Binding-site contacts:
Ligand atom C2 contacts residue 39H1 of chain 1.H at 3.3 Å.
Ligand atom C8 contacts residue MET75 of chain 1.D at 3.6 Å (hydrophobic).
Ligand atom O2' contacts residue ASP238 of chain 1.D at 2.3 Å (salt-bridge).
Ligand atom P contacts residue SER203 of chain 1.D at 3.6 Å.
Ligand atom C5 contacts residue ILE204 of chain 1.D at 3.6 Å (hydrophobic).
Ligand atom C4 contacts residue ILE204 of chain 1.D at 3.6 Å (hydrophobic).
Ligand atom N7 contacts residue MET288 of chain 1.D at 3.0 Å (h-bond).
Ligand atom O2P contacts residue TYR285 of chain 1.D at 2.6 Å (h-bond).
Ligand atom C2 contacts residue CYS205 of chain 1.D at 3.4 Å (hydrophobic).
Ligand atom O6 contacts residue MET288 of chain 1.D at 3.1 Å (h-bond).
Ligand atom O1P contacts residue GLY261 of chain 1.D at 2.8 Å (h-bond).
Ligand atom O2P contacts residue GLY261 of chain 1.D at 3.6 Å.
Ligand atom C4' contacts residue ASP238 of chain 1.D at 3.5 Å.
Ligand atom O3P contacts residue SER203 of chain 1.D at 3.2 Å (h-bond).
Ligand atom C2' contacts residue ASP238 of chain 1.D at 3.4 Å.
Ligand atom C8 contacts residue ILE204 of chain 1.D at 3.6 Å (hydrophobic).
Ligand atom N3 contacts residue 39H1 of chain 1.H at 3.6 Å.
Ligand atom N9 contacts residue ILE204 of chain 1.D at 3.6 Å.
Ligand atom C3' contacts residue ASP238 of chain 1.D at 3.3 Å.
Ligand atom O3' contacts residue ASP238 of chain 1.D at 2.2 Å (salt-bridge).
Ligand atom O6 contacts residue GLY314 of chain 1.D at 3.4 Å.
Ligand atom C6 contacts residue GLY314 of chain 1.D at 3.7 Å.
Ligand atom N7 contacts residue ILE204 of chain 1.D at 3.6 Å.
Ligand atom C5' contacts residue TYR285 of chain 1.D at 3.2 Å (hydrophobic).
Ligand atom O6 contacts residue GLY289 of chain 1.D at 2.5 Å (h-bond).
Ligand atom C5 contacts residue MET288 of chain 1.D at 3.7 Å (hydrophobic).
Ligand atom N7 contacts residue GLY287 of chain 1.D at 3.6 Å.
Ligand atom O6 contacts residue GLY287 of chain 1.D at 3.4 Å.
Ligand atom O5' contacts residue TYR285 of chain 1.D at 3.5 Å (h-bond).
Ligand atom N3 contacts residue CYS205 of chain 1.D at 3.6 Å.
Ligand atom N1 contacts residue GLU313 of chain 1.D at 2.9 Å (salt-bridge).
Ligand atom C2 contacts residue GLU313 of chain 1.D at 3.3 Å.
Ligand atom N1 contacts residue GLY314 of chain 1.D at 3.5 Å.
Ligand atom O5' contacts residue GLY202 of chain 1.D at 3.5 Å.
Ligand atom O2P contacts residue SER262 of chain 1.D at 2.8 Å (h-bond).
Ligand atom O2P contacts residue SER203 of chain 1.D at 2.8 Å (h-bond).
Ligand atom P contacts residue TYR285 of chain 1.D at 3.6 Å.
Ligand atom O1P contacts residue GLY239 of chain 1.D at 3.7 Å.
Ligand atom N1 contacts residue 39H1 of chain 1.H at 3.5 Å.
Ligand atom O3P contacts residue GLY240 of chain 1.D at 3.0 Å (h-bond).

The small molecule below binds the protein below.
Small molecule (SMILES): O=c1[nH]cnc2c1ncn2[C@@H]1O[C@H](COP(=O)(O)O)[C@@H](O)[C@H]1O

Sequence of chain 1.D:
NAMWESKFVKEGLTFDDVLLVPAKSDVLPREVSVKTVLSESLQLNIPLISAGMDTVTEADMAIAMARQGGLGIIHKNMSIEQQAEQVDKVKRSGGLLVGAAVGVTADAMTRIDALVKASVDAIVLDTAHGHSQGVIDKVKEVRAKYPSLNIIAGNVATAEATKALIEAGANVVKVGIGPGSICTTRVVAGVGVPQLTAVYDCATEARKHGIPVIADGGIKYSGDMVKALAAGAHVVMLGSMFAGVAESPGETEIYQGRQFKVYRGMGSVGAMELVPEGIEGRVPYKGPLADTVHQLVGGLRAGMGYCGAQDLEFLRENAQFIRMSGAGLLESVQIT